Binding-site contacts:
Ligand atom C6 contacts residue ASP1386 of chain 1.A at 3.3 Å.
Ligand atom N2 contacts residue GLN1388 of chain 1.A at 3.2 Å (h-bond).
Ligand atom O5 contacts residue ASP1386 of chain 1.A at 3.9 Å.
Ligand atom C4 contacts residue SER1383 of chain 1.A at 3.9 Å.
Ligand atom O4 contacts residue SER1383 of chain 1.A at 3.1 Å (h-bond).
Ligand atom O4 contacts residue ILE1368 of chain 1.A at 3.3 Å (h-bond).
Ligand atom C1 contacts residue SER1321 of chain 1.A at 3.4 Å.
Ligand atom O6 contacts residue ASN1322 of chain 1.A at 3.4 Å.
Ligand atom O5 contacts residue ASN1384 of chain 1.A at 3.0 Å (h-bond).
Ligand atom C8 contacts residue GLN1388 of chain 1.A at 3.7 Å.
Ligand atom C5 contacts residue ASP1386 of chain 1.A at 3.3 Å.
Ligand atom O6 contacts residue ASP1386 of chain 1.A at 3.0 Å (salt-bridge).
Ligand atom O6 contacts residue SER1383 of chain 1.A at 3.6 Å.
Ligand atom O3 contacts residue ASP1386 of chain 1.A at 3.8 Å.
Ligand atom C3 contacts residue ASN1319 of chain 1.A at 3.8 Å.
Ligand atom O3 contacts residue GLN1388 of chain 1.A at 3.2 Å (h-bond).
Ligand atom O5 contacts residue ASN1319 of chain 1.A at 2.3 Å (h-bond).
Ligand atom O5 contacts residue ASP1386 of chain 1.A at 3.9 Å.
Ligand atom C3 contacts residue GLN1388 of chain 1.A at 3.5 Å.
Ligand atom O7 contacts residue ASN1319 of chain 1.A at 3.4 Å (h-bond).
Ligand atom C2 contacts residue ASN1319 of chain 1.A at 2.5 Å.
Ligand atom N2 contacts residue ASN1319 of chain 1.A at 3.0 Å (h-bond).
Ligand atom C1 contacts residue ASN1384 of chain 1.A at 3.8 Å.
Ligand atom O4 contacts residue ASN1384 of chain 1.A at 3.5 Å.
Ligand atom C6 contacts residue ASN1384 of chain 1.A at 3.7 Å.
Ligand atom O6 contacts residue PHE1387 of chain 1.A at 3.4 Å.
Ligand atom C8 contacts residue LEU1301 of chain 1.A at 3.8 Å (hydrophobic).
Ligand atom C5 contacts residue ASN1384 of chain 1.A at 3.8 Å.
Ligand atom C6 contacts residue SER1383 of chain 1.A at 3.3 Å.
Ligand atom O6 contacts residue PHE1387 of chain 1.A at 3.7 Å.
Ligand atom C6 contacts residue ASN1322 of chain 1.A at 3.7 Å.
Ligand atom O5 contacts residue ASN1322 of chain 1.A at 3.1 Å (h-bond).
Ligand atom C1 contacts residue ASN1319 of chain 1.A at 1.4 Å.
Ligand atom C5 contacts residue ASN1319 of chain 1.A at 3.6 Å.
Ligand atom O5 contacts residue SER1321 of chain 1.A at 3.2 Å (h-bond).
Ligand atom O6 contacts residue SER1321 of chain 1.A at 3.3 Å (h-bond).
Ligand atom C7 contacts residue ASN1319 of chain 1.A at 3.4 Å.
Ligand atom O6 contacts residue ASN1384 of chain 1.A at 3.6 Å.
Ligand atom C6 contacts residue SER1321 of chain 1.A at 3.9 Å.
Ligand atom C5 contacts residue SER1321 of chain 1.A at 3.4 Å.

Sequence of chain 1.A:
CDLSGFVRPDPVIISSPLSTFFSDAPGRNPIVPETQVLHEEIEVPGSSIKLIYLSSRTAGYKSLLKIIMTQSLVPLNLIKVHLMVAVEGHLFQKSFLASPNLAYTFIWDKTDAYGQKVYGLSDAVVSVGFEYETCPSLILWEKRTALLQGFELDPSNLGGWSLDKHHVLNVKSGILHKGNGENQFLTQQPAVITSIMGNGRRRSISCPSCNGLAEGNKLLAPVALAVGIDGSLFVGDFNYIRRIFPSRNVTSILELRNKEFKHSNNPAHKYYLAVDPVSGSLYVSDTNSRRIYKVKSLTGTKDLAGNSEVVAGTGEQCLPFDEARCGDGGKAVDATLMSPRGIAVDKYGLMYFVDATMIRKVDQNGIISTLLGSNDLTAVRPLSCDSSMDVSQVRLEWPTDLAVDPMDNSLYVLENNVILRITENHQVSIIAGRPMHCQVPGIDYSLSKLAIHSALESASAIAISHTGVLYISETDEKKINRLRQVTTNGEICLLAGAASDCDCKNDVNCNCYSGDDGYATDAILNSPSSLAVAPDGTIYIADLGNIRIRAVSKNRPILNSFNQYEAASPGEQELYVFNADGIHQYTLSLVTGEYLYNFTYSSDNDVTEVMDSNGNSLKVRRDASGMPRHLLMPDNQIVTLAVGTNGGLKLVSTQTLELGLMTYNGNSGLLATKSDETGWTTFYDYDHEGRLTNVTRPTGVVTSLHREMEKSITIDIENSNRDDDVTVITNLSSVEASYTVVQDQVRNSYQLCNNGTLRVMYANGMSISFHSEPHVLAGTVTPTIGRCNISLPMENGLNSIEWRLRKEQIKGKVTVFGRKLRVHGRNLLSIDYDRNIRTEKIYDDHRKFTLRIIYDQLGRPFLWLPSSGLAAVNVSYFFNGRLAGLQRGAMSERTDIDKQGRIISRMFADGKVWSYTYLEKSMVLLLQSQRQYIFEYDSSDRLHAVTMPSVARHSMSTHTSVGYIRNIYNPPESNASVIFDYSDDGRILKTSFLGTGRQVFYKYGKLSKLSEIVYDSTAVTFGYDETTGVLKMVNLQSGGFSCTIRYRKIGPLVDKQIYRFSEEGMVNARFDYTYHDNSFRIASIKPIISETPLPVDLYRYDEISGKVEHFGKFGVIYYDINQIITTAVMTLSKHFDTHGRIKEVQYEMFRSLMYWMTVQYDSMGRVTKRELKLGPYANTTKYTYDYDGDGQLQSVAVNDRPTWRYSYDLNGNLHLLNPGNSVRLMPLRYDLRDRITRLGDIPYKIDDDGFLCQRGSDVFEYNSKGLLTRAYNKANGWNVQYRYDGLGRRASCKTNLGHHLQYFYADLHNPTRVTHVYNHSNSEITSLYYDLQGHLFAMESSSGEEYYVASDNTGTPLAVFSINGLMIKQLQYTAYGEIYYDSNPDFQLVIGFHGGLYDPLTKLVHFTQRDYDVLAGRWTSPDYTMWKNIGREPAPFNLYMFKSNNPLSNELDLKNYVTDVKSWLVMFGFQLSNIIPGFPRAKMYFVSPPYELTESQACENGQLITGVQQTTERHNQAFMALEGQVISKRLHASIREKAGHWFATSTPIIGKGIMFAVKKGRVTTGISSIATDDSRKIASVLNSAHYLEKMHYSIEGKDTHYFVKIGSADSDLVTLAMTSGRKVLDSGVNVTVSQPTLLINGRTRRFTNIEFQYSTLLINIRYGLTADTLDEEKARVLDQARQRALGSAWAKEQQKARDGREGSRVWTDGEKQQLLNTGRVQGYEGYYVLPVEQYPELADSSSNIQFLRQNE

A protein and the small-molecule ligand that binds it are described below.
Small molecule (SMILES): CC(=O)N[C@H]1[C@H](O[C@H]2[C@H](O)[C@@H](NC(C)=O)CO[C@@H]2CO)O[C@H](CO)[C@@H](O[C@@H]2O[C@H](CO[C@H]3O[C@H](CO)[C@@H](O)[C@H](O[C@H]4O[C@H](CO)[C@@H](O)[C@H](O)[C@@H]4O)[C@@H]3O)[C@@H](O)[C@H](O[C@H]3O[C@H](CO)[C@@H](O)[C@H](O)[C@@H]3O[C@H]3O[C@H](CO)[C@@H](O)[C@H](O)[C@@H]3O[C@H]3O[C@H](CO)[C@@H](O)[C@H](O)[C@@H]3O)[C@@H]2O)[C@@H]1O